Sequence of chain 1.B:
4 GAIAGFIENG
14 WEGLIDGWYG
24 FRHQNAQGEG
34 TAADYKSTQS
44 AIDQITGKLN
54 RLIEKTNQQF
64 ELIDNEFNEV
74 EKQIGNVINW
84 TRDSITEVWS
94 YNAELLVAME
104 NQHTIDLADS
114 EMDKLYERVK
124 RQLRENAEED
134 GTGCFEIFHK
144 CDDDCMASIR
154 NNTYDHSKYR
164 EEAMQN

Binding-site contacts:
Ligand atom C1 contacts residue ALA27 of chain 1.A at 4.2 Å (hydrophobic).
Ligand atom O5 contacts residue ALA27 of chain 1.A at 3.8 Å.
Ligand atom O3 contacts residue ASN26 of chain 1.A at 4.4 Å.
Ligand atom O7 contacts residue ASN26 of chain 1.A at 3.7 Å.
Ligand atom C6 contacts residue LEU52 of chain 1.B at 3.9 Å (hydrophobic).
Ligand atom C5 contacts residue THR307 of chain 1.A at 4.2 Å.
Ligand atom C6 contacts residue THR28 of chain 1.A at 3.8 Å.
Ligand atom O5 contacts residue THR307 of chain 1.A at 3.1 Å (h-bond).
Ligand atom C4 contacts residue ASN26 of chain 1.A at 3.9 Å.
Ligand atom C2 contacts residue ASN26 of chain 1.A at 2.0 Å.
Ligand atom O5 contacts residue ASN26 of chain 1.A at 2.4 Å (h-bond).
Ligand atom O6 contacts residue THR28 of chain 1.A at 4.5 Å.
Ligand atom C3 contacts residue ASN26 of chain 1.A at 3.4 Å.
Ligand atom C7 contacts residue ASN26 of chain 1.A at 3.1 Å.
Ligand atom O6 contacts residue LEU52 of chain 1.B at 3.5 Å.
Ligand atom C8 contacts residue ASN26 of chain 1.A at 3.9 Å.
Ligand atom C1 contacts residue THR307 of chain 1.A at 3.8 Å.
Ligand atom N2 contacts residue ASN26 of chain 1.A at 2.5 Å (h-bond).
Ligand atom C1 contacts residue ASN26 of chain 1.A at 1.4 Å.
Ligand atom C5 contacts residue ASN26 of chain 1.A at 3.6 Å.
Ligand atom C6 contacts residue THR307 of chain 1.A at 3.8 Å.

The small molecule below binds the protein below.
Small molecule (SMILES): CC(=O)N[C@@H]1[C@@H](O)[C@H](O)[C@@H](CO)O[C@H]1O

Sequence of chain 1.A:
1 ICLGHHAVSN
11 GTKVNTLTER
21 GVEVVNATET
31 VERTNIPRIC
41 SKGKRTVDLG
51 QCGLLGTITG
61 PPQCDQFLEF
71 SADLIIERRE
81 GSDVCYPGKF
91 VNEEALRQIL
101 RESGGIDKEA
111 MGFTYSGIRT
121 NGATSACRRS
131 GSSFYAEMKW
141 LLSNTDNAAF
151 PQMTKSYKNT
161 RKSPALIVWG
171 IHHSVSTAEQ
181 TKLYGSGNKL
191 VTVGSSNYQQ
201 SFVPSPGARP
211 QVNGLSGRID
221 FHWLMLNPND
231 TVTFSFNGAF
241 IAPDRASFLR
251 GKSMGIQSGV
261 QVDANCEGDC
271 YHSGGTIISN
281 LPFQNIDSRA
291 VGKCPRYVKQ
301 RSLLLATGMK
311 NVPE